This small molecule binds to this protein.
Small molecule (SMILES): Cc1cc(N)nc(CCc2cc(C#N)cc(NCCc3ccccn3)c2)c1

Sequence of chain 1.A:
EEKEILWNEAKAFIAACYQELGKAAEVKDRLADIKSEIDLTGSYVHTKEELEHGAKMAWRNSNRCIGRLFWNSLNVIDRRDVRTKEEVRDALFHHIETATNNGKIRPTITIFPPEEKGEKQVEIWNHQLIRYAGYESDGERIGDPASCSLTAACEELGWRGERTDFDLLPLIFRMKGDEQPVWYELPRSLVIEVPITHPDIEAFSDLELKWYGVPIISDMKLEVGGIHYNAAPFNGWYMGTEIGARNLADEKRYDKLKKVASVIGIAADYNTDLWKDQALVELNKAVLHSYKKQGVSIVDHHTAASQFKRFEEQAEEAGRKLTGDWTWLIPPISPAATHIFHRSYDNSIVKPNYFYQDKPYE

Sequence of chain 2.A:
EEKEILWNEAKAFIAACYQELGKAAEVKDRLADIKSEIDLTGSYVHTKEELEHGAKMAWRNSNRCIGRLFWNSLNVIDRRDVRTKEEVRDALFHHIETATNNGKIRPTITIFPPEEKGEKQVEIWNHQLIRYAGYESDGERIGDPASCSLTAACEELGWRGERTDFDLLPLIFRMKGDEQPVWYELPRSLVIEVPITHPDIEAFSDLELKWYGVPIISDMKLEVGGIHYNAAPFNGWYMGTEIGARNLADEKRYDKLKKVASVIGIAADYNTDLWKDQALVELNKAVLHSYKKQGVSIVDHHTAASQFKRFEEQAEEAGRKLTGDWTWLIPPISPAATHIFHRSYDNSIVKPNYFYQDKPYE

Binding-site contacts:
Ligand atom C12 contacts residue POL1 of chain 2.E at 3.3 Å.
Ligand atom C02 contacts residue HEM1 of chain 2.B at 3.6 Å.
Ligand atom C09 contacts residue GLU243 of chain 2.A at 3.2 Å.
Ligand atom C18 contacts residue ARG247 of chain 2.A at 3.6 Å.
Ligand atom N17 contacts residue POL1 of chain 2.E at 3.6 Å.
Ligand atom C19 contacts residue HEM1 of chain 2.B at 3.2 Å.
Ligand atom N27 contacts residue HEM1 of chain 2.B at 3.5 Å (h-bond).
Ligand atom C03 contacts residue HEM1 of chain 2.B at 3.5 Å.
Ligand atom C08 contacts residue GLY237 of chain 2.A at 3.7 Å.
Ligand atom N07 contacts residue TRP238 of chain 2.A at 2.8 Å (h-bond).
Ligand atom C16 contacts residue HEM1 of chain 2.B at 3.6 Å.
Ligand atom C25 contacts residue ARG247 of chain 2.A at 3.6 Å.
Ligand atom N17 contacts residue HEM1 of chain 2.B at 3.3 Å (h-bond).
Ligand atom N27 contacts residue TYR357 of chain 2.A at 3.7 Å.
Ligand atom C06 contacts residue HEM1 of chain 2.B at 3.6 Å.
Ligand atom C23 contacts residue PHE342 of chain 1.A at 3.4 Å (hydrophobic).
Ligand atom C26 contacts residue HEM1 of chain 2.B at 3.2 Å.
Ligand atom C19 contacts residue TRP329 of chain 2.A at 3.7 Å (hydrophobic).
Ligand atom C06 contacts residue GLU243 of chain 2.A at 3.4 Å.
Ligand atom C10 contacts residue ILE218 of chain 2.A at 3.7 Å (hydrophobic).
Ligand atom C22 contacts residue PHE342 of chain 1.A at 3.5 Å (hydrophobic).
Ligand atom C23 contacts residue POL1 of chain 2.I at 3.5 Å.
Ligand atom N17 contacts residue TRP329 of chain 2.A at 3.7 Å.
Ligand atom N01 contacts residue HEM1 of chain 2.B at 3.6 Å.
Ligand atom N01 contacts residue GLU243 of chain 2.A at 2.6 Å (salt-bridge).
Ligand atom N07 contacts residue HEM1 of chain 2.B at 3.5 Å.
Ligand atom C20 contacts residue ARG247 of chain 2.A at 3.7 Å.
Ligand atom C09 contacts residue HEM1 of chain 2.B at 3.5 Å.
Ligand atom N27 contacts residue HIS128 of chain 2.A at 3.7 Å.
Ligand atom C22 contacts residue THR328 of chain 2.A at 3.3 Å.
Ligand atom C02 contacts residue GLU243 of chain 2.A at 3.5 Å.
Ligand atom N07 contacts residue TYR239 of chain 2.A at 3.6 Å.
Ligand atom N21 contacts residue HEM1 of chain 2.B at 3.3 Å (h-bond).
Ligand atom C24 contacts residue PHE342 of chain 1.A at 3.6 Å (hydrophobic).
Ligand atom C14 contacts residue TRP329 of chain 2.A at 3.3 Å (hydrophobic).
Ligand atom C15 contacts residue HEM1 of chain 2.B at 3.4 Å.
Ligand atom N07 contacts residue GLU243 of chain 2.A at 2.6 Å (salt-bridge).
Ligand atom C13 contacts residue TRP329 of chain 2.A at 3.4 Å (hydrophobic).
Ligand atom C08 contacts residue HEM1 of chain 2.B at 3.6 Å.
Ligand atom C08 contacts residue PHE235 of chain 2.A at 3.6 Å (hydrophobic).